Binding-site contacts:
Ligand atom C1 contacts residue GLU152 of chain 1.A at 3.8 Å.
Ligand atom C3 contacts residue ASN173 of chain 1.A at 3.8 Å.
Ligand atom O7 contacts residue GLU152 of chain 1.A at 3.5 Å (salt-bridge).
Ligand atom C1 contacts residue GLN212 of chain 1.A at 3.7 Å.
Ligand atom C5 contacts residue ASN173 of chain 1.A at 3.7 Å.
Ligand atom C2 contacts residue ASN173 of chain 1.A at 2.4 Å.
Ligand atom O5 contacts residue ASN173 of chain 1.A at 2.4 Å (h-bond).
Ligand atom O3 contacts residue GLN212 of chain 1.A at 3.9 Å.
Ligand atom C2 contacts residue GLN212 of chain 1.A at 3.9 Å.
Ligand atom C6 contacts residue ILE154 of chain 1.A at 4.0 Å (hydrophobic).
Ligand atom C3 contacts residue GLN212 of chain 1.A at 3.4 Å.
Ligand atom C8 contacts residue ASN173 of chain 1.A at 3.5 Å.
Ligand atom C5 contacts residue GLN212 of chain 1.A at 3.8 Å.
Ligand atom C5 contacts residue ILE154 of chain 1.A at 4.2 Å (hydrophobic).
Ligand atom O5 contacts residue ILE154 of chain 1.A at 3.2 Å (h-bond).
Ligand atom C1 contacts residue ASN173 of chain 1.A at 1.4 Å.
Ligand atom O7 contacts residue ASN173 of chain 1.A at 3.0 Å (h-bond).
Ligand atom O6 contacts residue LYS216 of chain 1.A at 3.4 Å.
Ligand atom O6 contacts residue ILE154 of chain 1.A at 3.3 Å (h-bond).
Ligand atom C5 contacts residue GLU153 of chain 1.A at 4.4 Å.
Ligand atom C6 contacts residue GLU153 of chain 1.A at 3.7 Å.
Ligand atom C4 contacts residue GLN212 of chain 1.A at 4.1 Å.
Ligand atom C1 contacts residue ILE154 of chain 1.A at 3.8 Å (hydrophobic).
Ligand atom C2 contacts residue GLU152 of chain 1.A at 4.2 Å.
Ligand atom O5 contacts residue GLU153 of chain 1.A at 3.3 Å.
Ligand atom O5 contacts residue GLU152 of chain 1.A at 4.0 Å.
Ligand atom O6 contacts residue GLU153 of chain 1.A at 3.8 Å.
Ligand atom N2 contacts residue GLN212 of chain 1.A at 3.9 Å.
Ligand atom C1 contacts residue GLU153 of chain 1.A at 4.2 Å.
Ligand atom C7 contacts residue GLU152 of chain 1.A at 4.5 Å.
Ligand atom O4 contacts residue GLN212 of chain 1.A at 3.8 Å.
Ligand atom C7 contacts residue ASN173 of chain 1.A at 3.1 Å.
Ligand atom C4 contacts residue ASN173 of chain 1.A at 4.2 Å.
Ligand atom C8 contacts residue LYS174 of chain 1.A at 3.9 Å.
Ligand atom O5 contacts residue GLN212 of chain 1.A at 4.2 Å.
Ligand atom C6 contacts residue LYS216 of chain 1.A at 4.5 Å.
Ligand atom N2 contacts residue ASN173 of chain 1.A at 2.9 Å (h-bond).

The small molecule below binds the protein below.
Small molecule (SMILES): CC(=O)N[C@@H]1[C@@H](O)[C@H](O)[C@@H](CO)O[C@H]1O

Sequence of chain 1.A:
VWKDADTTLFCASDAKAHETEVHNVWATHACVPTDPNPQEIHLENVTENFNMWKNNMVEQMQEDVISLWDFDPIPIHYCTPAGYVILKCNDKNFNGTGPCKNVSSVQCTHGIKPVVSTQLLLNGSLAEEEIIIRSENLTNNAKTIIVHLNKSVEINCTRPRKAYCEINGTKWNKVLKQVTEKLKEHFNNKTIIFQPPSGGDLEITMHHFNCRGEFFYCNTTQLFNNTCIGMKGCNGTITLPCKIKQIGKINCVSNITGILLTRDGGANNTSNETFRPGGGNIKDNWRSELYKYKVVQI